Sequence of chain 1.F:
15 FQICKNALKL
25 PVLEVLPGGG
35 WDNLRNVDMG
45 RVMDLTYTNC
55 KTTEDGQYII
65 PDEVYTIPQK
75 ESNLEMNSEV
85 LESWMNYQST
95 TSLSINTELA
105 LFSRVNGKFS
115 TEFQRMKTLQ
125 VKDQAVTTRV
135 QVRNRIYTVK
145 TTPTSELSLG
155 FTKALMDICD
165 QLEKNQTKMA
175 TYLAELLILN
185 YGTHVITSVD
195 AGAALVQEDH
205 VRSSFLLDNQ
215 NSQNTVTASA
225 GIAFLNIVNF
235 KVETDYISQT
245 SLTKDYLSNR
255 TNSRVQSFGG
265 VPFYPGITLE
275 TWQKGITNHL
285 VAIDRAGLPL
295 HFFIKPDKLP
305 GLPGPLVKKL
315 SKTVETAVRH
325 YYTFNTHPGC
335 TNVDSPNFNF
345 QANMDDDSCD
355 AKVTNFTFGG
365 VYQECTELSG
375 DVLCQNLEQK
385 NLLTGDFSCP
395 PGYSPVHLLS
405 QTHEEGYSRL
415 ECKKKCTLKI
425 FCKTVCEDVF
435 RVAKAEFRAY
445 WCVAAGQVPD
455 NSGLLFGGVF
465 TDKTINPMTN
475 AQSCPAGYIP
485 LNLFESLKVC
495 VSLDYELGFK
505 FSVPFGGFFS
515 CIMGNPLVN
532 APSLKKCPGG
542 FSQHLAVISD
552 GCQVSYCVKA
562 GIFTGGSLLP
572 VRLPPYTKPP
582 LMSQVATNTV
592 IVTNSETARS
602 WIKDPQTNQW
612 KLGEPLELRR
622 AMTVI

Sequence of chain 1.E:
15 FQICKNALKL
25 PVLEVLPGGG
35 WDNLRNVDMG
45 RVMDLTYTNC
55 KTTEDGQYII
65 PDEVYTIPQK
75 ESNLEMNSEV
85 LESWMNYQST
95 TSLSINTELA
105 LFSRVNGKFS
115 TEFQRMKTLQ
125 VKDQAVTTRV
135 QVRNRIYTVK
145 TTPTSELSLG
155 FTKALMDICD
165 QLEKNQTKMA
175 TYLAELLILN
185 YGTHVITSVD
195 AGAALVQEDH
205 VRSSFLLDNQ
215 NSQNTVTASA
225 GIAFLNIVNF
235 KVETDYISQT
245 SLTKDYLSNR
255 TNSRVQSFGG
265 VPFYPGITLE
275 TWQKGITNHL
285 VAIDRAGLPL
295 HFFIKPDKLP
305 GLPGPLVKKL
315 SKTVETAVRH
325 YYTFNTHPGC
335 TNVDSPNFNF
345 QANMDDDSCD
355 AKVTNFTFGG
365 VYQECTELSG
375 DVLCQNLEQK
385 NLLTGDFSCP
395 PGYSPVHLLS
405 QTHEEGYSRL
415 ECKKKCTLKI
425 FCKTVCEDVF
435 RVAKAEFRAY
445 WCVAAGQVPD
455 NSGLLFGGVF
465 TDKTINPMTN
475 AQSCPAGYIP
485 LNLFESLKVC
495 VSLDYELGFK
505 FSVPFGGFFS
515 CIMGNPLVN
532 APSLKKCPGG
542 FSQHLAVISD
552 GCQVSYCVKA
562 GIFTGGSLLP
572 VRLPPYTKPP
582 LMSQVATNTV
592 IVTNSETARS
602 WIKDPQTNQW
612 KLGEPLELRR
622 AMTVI

Binding-site contacts:
Ligand atom C8 contacts residue CYS416 of chain 1.E at 3.5 Å (hydrophobic).
Ligand atom C8 contacts residue ASN169 of chain 1.F at 4.3 Å.
Ligand atom C2 contacts residue GLN585 of chain 1.F at 4.0 Å.
Ligand atom N2 contacts residue ASN169 of chain 1.F at 2.9 Å (h-bond).
Ligand atom C3 contacts residue ASN169 of chain 1.F at 3.8 Å.
Ligand atom C4 contacts residue ASN169 of chain 1.F at 4.2 Å.
Ligand atom O7 contacts residue GLN585 of chain 1.F at 4.0 Å.
Ligand atom C1 contacts residue ASN169 of chain 1.F at 1.4 Å.
Ligand atom C7 contacts residue ASN169 of chain 1.F at 3.2 Å.
Ligand atom C5 contacts residue ASN169 of chain 1.F at 3.7 Å.
Ligand atom C8 contacts residue THR588 of chain 1.F at 4.5 Å.
Ligand atom O6 contacts residue LYS172 of chain 1.F at 4.4 Å.
Ligand atom O5 contacts residue GLN585 of chain 1.F at 3.9 Å.
Ligand atom O7 contacts residue VAL586 of chain 1.F at 4.3 Å.
Ligand atom C1 contacts residue GLN585 of chain 1.F at 4.2 Å.
Ligand atom C6 contacts residue THR171 of chain 1.F at 4.3 Å.
Ligand atom C8 contacts residue THR428 of chain 1.E at 4.3 Å.
Ligand atom O7 contacts residue ASN169 of chain 1.F at 3.1 Å (h-bond).
Ligand atom C2 contacts residue ASN169 of chain 1.F at 2.5 Å.
Ligand atom O5 contacts residue ASN169 of chain 1.F at 2.4 Å (h-bond).
Ligand atom O6 contacts residue GLN585 of chain 1.F at 3.8 Å.

A small-molecule ligand and the protein it binds are described below.
Small molecule (SMILES): CC(=O)N[C@@H]1[C@@H](O)[C@H](O)[C@@H](CO)O[C@H]1O